A small-molecule ligand and the protein it binds are described below.
Small molecule (SMILES): CC(=O)N[C@@H]1[C@@H](O)[C@H](O)[C@@H](CO)O[C@H]1O

Sequence of chain 1.B:
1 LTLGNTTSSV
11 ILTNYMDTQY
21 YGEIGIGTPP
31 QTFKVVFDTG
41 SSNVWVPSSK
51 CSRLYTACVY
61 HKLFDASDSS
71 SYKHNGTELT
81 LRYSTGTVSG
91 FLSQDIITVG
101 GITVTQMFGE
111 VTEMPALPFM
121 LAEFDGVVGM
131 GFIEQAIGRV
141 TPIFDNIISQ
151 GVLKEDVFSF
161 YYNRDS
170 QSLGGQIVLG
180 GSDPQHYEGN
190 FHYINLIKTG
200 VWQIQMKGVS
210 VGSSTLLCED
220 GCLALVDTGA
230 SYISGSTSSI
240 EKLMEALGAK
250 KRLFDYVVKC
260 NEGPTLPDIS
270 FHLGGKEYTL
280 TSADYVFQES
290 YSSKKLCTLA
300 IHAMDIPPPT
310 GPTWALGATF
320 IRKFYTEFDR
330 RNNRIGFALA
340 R

Binding-site contacts:
Ligand atom N2 contacts residue ASN75 of chain 1.B at 2.3 Å (h-bond).
Ligand atom C1 contacts residue THR77 of chain 1.B at 3.9 Å.
Ligand atom C7 contacts residue ASN75 of chain 1.B at 3.2 Å.
Ligand atom C2 contacts residue ASN75 of chain 1.B at 2.4 Å.
Ligand atom O5 contacts residue THR77 of chain 1.B at 4.5 Å.
Ligand atom O7 contacts residue ASN75 of chain 1.B at 3.4 Å (h-bond).
Ligand atom O5 contacts residue ASN75 of chain 1.B at 2.5 Å (h-bond).
Ligand atom C1 contacts residue ASN75 of chain 1.B at 1.4 Å.
Ligand atom C7 contacts residue HIS74 of chain 1.B at 4.2 Å.
Ligand atom O7 contacts residue HIS74 of chain 1.B at 3.5 Å (h-bond).
Ligand atom C4 contacts residue ASN75 of chain 1.B at 4.2 Å.
Ligand atom C5 contacts residue ASN75 of chain 1.B at 3.7 Å.
Ligand atom C3 contacts residue ASN75 of chain 1.B at 3.7 Å.
Ligand atom C8 contacts residue ASN75 of chain 1.B at 4.5 Å.